A small-molecule ligand and the protein it binds are described below.
Small molecule (SMILES): NCC(=O)O

Binding-site contacts:
Ligand atom C contacts residue LEU15 of chain 1.N at 3.8 Å (hydrophobic).
Ligand atom O contacts residue LEU15 of chain 1.N at 2.9 Å (h-bond).
Ligand atom CA contacts residue LEU15 of chain 1.N at 3.5 Å (hydrophobic).
Ligand atom O contacts residue ILE18 of chain 1.N at 3.7 Å.
Ligand atom OXT contacts residue LEU15 of chain 1.N at 4.2 Å.
Ligand atom O contacts residue SER19 of chain 1.N at 3.7 Å.

Sequence of chain 1.N:
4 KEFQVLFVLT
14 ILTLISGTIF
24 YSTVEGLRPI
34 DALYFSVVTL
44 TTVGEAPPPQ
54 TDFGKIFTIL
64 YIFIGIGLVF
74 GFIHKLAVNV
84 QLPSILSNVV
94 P